Sequence of chain 1.C:
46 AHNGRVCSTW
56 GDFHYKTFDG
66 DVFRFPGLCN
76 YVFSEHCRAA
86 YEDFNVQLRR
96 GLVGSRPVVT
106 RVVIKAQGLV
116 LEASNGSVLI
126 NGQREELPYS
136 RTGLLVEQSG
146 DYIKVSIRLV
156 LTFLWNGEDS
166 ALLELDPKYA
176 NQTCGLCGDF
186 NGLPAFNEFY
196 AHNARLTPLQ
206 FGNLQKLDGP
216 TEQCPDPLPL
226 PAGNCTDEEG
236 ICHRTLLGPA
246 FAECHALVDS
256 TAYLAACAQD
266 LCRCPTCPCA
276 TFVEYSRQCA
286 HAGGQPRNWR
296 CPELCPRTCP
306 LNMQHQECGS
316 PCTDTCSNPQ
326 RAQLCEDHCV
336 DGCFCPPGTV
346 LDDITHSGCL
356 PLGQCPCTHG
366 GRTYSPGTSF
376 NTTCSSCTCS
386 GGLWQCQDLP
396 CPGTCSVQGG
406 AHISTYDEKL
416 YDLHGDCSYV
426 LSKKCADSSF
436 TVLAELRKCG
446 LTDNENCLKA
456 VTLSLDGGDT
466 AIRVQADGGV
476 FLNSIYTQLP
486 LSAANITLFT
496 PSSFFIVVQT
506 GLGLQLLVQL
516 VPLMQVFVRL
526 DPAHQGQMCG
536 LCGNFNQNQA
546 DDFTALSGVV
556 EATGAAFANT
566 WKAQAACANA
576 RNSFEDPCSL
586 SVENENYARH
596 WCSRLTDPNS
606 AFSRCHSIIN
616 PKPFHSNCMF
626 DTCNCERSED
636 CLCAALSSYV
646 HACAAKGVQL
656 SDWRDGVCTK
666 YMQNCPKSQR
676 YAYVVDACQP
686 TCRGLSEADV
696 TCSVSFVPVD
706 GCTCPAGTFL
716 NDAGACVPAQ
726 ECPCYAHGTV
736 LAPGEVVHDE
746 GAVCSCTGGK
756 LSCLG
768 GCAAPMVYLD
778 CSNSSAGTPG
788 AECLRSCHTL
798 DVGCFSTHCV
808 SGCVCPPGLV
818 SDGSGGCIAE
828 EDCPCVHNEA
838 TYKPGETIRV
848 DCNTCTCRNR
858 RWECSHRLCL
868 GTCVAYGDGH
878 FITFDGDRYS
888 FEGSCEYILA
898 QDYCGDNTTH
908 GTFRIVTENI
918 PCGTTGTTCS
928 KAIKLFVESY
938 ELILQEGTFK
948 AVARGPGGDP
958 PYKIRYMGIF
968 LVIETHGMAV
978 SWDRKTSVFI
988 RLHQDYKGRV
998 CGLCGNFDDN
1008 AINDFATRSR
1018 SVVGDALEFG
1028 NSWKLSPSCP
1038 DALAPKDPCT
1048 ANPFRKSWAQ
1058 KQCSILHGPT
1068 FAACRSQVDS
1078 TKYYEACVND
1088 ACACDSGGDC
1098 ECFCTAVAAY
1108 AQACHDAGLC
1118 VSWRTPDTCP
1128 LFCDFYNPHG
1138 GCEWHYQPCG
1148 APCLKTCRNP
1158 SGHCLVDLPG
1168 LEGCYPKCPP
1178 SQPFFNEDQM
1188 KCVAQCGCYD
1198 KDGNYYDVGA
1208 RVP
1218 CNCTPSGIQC

Binding-site contacts:
Ligand atom O7 contacts residue ASN904 of chain 1.C at 3.4 Å (h-bond).
Ligand atom O6 contacts residue ASP903 of chain 1.C at 3.7 Å.
Ligand atom C1 contacts residue ASP903 of chain 1.C at 3.7 Å.
Ligand atom O5 contacts residue ASP903 of chain 1.C at 3.1 Å (salt-bridge).
Ligand atom C7 contacts residue ASN904 of chain 1.C at 3.3 Å.
Ligand atom O5 contacts residue ASN904 of chain 1.C at 2.4 Å (h-bond).
Ligand atom C2 contacts residue ASN904 of chain 1.C at 2.5 Å.
Ligand atom C1 contacts residue ASN904 of chain 1.C at 1.4 Å.
Ligand atom C8 contacts residue ASN904 of chain 1.C at 4.5 Å.
Ligand atom C5 contacts residue ASN904 of chain 1.C at 3.6 Å.
Ligand atom C3 contacts residue ASN904 of chain 1.C at 3.8 Å.
Ligand atom C6 contacts residue ASP903 of chain 1.C at 4.5 Å.
Ligand atom N2 contacts residue ASN904 of chain 1.C at 2.9 Å (h-bond).
Ligand atom C5 contacts residue ASP903 of chain 1.C at 4.4 Å.
Ligand atom C4 contacts residue ASN904 of chain 1.C at 4.2 Å.

The protein below binds the small molecule below.
Small molecule (SMILES): CC(=O)N[C@@H]1[C@@H](O)[C@H](O)[C@@H](CO)O[C@H]1O